The small molecule below binds the protein below.
Small molecule (SMILES): Nc1ccn([C@H]2C[C@H](O)[C@@H](COP(=O)(O)O)O2)c(=O)n1

Sequence of chain 1.D:
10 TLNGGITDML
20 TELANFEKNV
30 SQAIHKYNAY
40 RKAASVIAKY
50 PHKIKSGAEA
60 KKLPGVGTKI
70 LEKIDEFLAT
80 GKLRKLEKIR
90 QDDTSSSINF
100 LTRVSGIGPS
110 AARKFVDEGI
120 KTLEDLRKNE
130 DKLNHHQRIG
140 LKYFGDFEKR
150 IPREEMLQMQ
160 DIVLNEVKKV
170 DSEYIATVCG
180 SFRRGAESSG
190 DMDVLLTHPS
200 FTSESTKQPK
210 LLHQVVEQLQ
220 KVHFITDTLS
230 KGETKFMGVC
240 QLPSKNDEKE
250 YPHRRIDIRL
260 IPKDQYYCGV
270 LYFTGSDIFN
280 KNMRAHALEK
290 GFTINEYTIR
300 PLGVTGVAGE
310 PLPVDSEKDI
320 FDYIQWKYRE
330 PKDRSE

Binding-site contacts:
Ligand atom C4 contacts residue TYR265 of chain 1.D at 3.4 Å (hydrophobic).
Ligand atom C3' contacts residue TYR266 of chain 1.D at 3.4 Å (hydrophobic).
Ligand atom C4 contacts residue THR196 of chain 1.D at 3.6 Å.
Ligand atom C4' contacts residue TYR266 of chain 1.D at 4.5 Å (hydrophobic).
Ligand atom O3' contacts residue TYR266 of chain 1.D at 3.8 Å.
Ligand atom O2 contacts residue TYR265 of chain 1.D at 4.3 Å.
Ligand atom O2 contacts residue ILE174 of chain 1.D at 3.7 Å.
Ligand atom N3 contacts residue TYR265 of chain 1.D at 3.6 Å.
Ligand atom C2 contacts residue LYS262 of chain 1.D at 3.6 Å.
Ligand atom C4 contacts residue ILE174 of chain 1.D at 3.3 Å (hydrophobic).
Ligand atom C5 contacts residue THR176 of chain 1.D at 3.2 Å.
Ligand atom N3 contacts residue LYS262 of chain 1.D at 4.3 Å.
Ligand atom C2' contacts residue TYR266 of chain 1.D at 4.1 Å (hydrophobic).
Ligand atom OP3 contacts residue TYR265 of chain 1.D at 4.5 Å.
Ligand atom N4 contacts residue THR176 of chain 1.D at 2.9 Å (h-bond).
Ligand atom C6 contacts residue TYR265 of chain 1.D at 3.6 Å (hydrophobic).
Ligand atom C5 contacts residue ILE174 of chain 1.D at 3.4 Å (hydrophobic).
Ligand atom N1 contacts residue ILE174 of chain 1.D at 3.7 Å.
Ligand atom C5 contacts residue TYR265 of chain 1.D at 3.2 Å (hydrophobic).
Ligand atom C1' contacts residue TYR265 of chain 1.D at 4.4 Å (hydrophobic).
Ligand atom C2 contacts residue ILE174 of chain 1.D at 3.4 Å (hydrophobic).
Ligand atom C4 contacts residue THR176 of chain 1.D at 3.5 Å.
Ligand atom C2 contacts residue THR196 of chain 1.D at 3.5 Å.
Ligand atom C6 contacts residue ILE174 of chain 1.D at 4.0 Å (hydrophobic).
Ligand atom N3 contacts residue ILE174 of chain 1.D at 3.6 Å.
Ligand atom N1 contacts residue LYS262 of chain 1.D at 4.5 Å.
Ligand atom C5' contacts residue TYR266 of chain 1.D at 4.4 Å (hydrophobic).
Ligand atom C2' contacts residue TYR265 of chain 1.D at 3.6 Å (hydrophobic).
Ligand atom O2 contacts residue LYS262 of chain 1.D at 2.7 Å (salt-bridge).
Ligand atom N4 contacts residue ILE174 of chain 1.D at 3.1 Å (h-bond).
Ligand atom OP2 contacts residue TYR265 of chain 1.D at 3.9 Å.
Ligand atom N1 contacts residue TYR265 of chain 1.D at 4.1 Å.
Ligand atom N4 contacts residue THR196 of chain 1.D at 3.6 Å.
Ligand atom N4 contacts residue TYR265 of chain 1.D at 3.6 Å.
Ligand atom O2 contacts residue THR196 of chain 1.D at 3.5 Å (h-bond).
Ligand atom C1' contacts residue ILE174 of chain 1.D at 4.2 Å (hydrophobic).
Ligand atom N3 contacts residue THR196 of chain 1.D at 2.7 Å (h-bond).
Ligand atom N4 contacts residue ALA175 of chain 1.D at 4.4 Å.
Ligand atom N4 contacts residue LEU194 of chain 1.D at 3.8 Å.
Ligand atom C2 contacts residue TYR265 of chain 1.D at 4.0 Å (hydrophobic).